A protein and the small-molecule ligand that binds it are described below.
Small molecule (SMILES): NC(=O)c1cc([N+](=O)[O-])c(N2CCOCC2)cc1NCc1cnc(N)nc1

Sequence of chain 1.A:
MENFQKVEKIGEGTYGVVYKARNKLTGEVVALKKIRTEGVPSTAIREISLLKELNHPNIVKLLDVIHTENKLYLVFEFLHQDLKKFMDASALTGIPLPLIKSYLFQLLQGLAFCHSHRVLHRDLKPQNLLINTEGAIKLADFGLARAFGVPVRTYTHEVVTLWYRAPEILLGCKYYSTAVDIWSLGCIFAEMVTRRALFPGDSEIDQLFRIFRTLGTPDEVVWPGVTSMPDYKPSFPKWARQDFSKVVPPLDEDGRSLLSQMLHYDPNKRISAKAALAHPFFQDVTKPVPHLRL

Binding-site contacts:
Ligand atom N02 contacts residue ALA39 of chain 1.A at 3.3 Å.
Ligand atom O27 contacts residue VAL26 of chain 1.A at 3.8 Å.
Ligand atom C16 contacts residue GLN93 of chain 1.A at 3.6 Å.
Ligand atom C20 contacts residue ASP94 of chain 1.A at 3.4 Å.
Ligand atom C18 contacts residue HIS92 of chain 1.A at 3.4 Å.
Ligand atom C16 contacts residue HIS92 of chain 1.A at 3.9 Å.
Ligand atom C22 contacts residue ASP94 of chain 1.A at 3.9 Å.
Ligand atom N02 contacts residue GLU89 of chain 1.A at 3.0 Å (salt-bridge).
Ligand atom O25 contacts residue LEU91 of chain 1.A at 3.0 Å (h-bond).
Ligand atom O28 contacts residue VAL26 of chain 1.A at 3.4 Å.
Ligand atom N01 contacts residue LEU142 of chain 1.A at 3.8 Å.
Ligand atom C13 contacts residue ILE18 of chain 1.A at 3.8 Å (hydrophobic).
Ligand atom N03 contacts residue ILE18 of chain 1.A at 3.7 Å.
Ligand atom C15 contacts residue GLU89 of chain 1.A at 3.9 Å.
Ligand atom C16 contacts residue LEU91 of chain 1.A at 3.0 Å (hydrophobic).
Ligand atom O25 contacts residue GLU89 of chain 1.A at 3.8 Å.
Ligand atom C18 contacts residue ILE18 of chain 1.A at 3.9 Å (hydrophobic).
Ligand atom O25 contacts residue PHE90 of chain 1.A at 3.4 Å.
Ligand atom C09 contacts residue LEU142 of chain 1.A at 3.5 Å (hydrophobic).
Ligand atom C20 contacts residue LYS97 of chain 1.A at 3.5 Å.
Ligand atom C23 contacts residue ILE18 of chain 1.A at 3.8 Å (hydrophobic).
Ligand atom C17 contacts residue LEU91 of chain 1.A at 3.6 Å (hydrophobic).
Ligand atom C18 contacts residue LEU91 of chain 1.A at 3.4 Å (hydrophobic).
Ligand atom N06 contacts residue GLU16 of chain 1.A at 3.7 Å.
Ligand atom C24 contacts residue GLY19 of chain 1.A at 3.6 Å.
Ligand atom N03 contacts residue HIS92 of chain 1.A at 3.7 Å.
Ligand atom N07 contacts residue VAL26 of chain 1.A at 3.7 Å.
Ligand atom C12 contacts residue ILE18 of chain 1.A at 3.6 Å (hydrophobic).
Ligand atom C17 contacts residue HIS92 of chain 1.A at 3.6 Å.
Ligand atom N04 contacts residue LYS97 of chain 1.A at 3.0 Å (salt-bridge).
Ligand atom O25 contacts residue LEU142 of chain 1.A at 3.9 Å.
Ligand atom N02 contacts residue LEU142 of chain 1.A at 3.5 Å.
Ligand atom C19 contacts residue ILE18 of chain 1.A at 3.8 Å (hydrophobic).
Ligand atom C15 contacts residue ALA39 of chain 1.A at 3.6 Å (hydrophobic).
Ligand atom N01 contacts residue LEU91 of chain 1.A at 3.0 Å (h-bond).
Ligand atom N04 contacts residue ASP94 of chain 1.A at 3.9 Å.
Ligand atom O25 contacts residue ALA39 of chain 1.A at 3.8 Å.
Ligand atom C11 contacts residue LEU142 of chain 1.A at 3.7 Å (hydrophobic).
Ligand atom C15 contacts residue LEU142 of chain 1.A at 3.4 Å (hydrophobic).
Ligand atom C21 contacts residue GLN139 of chain 1.A at 3.3 Å.